Sequence of chain 1.A:
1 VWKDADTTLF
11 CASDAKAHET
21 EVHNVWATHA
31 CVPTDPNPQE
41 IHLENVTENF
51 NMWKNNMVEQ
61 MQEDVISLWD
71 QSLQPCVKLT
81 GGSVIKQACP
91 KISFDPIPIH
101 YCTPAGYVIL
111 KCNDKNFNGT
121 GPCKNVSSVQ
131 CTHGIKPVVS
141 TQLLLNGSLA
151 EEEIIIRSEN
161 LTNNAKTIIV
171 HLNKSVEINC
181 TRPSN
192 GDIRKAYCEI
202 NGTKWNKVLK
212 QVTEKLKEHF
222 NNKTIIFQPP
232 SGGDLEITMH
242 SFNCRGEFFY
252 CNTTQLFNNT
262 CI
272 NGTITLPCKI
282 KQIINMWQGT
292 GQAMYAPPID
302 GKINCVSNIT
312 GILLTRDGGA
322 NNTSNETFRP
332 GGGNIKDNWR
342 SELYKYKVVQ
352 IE

The small molecule below binds the protein below.
Small molecule (SMILES): CC(=O)N[C@@H]1[C@@H](O)[C@H](O)[C@@H](CO)O[C@H]1O

Binding-site contacts:
Ligand atom O3 contacts residue ASN223 of chain 1.A at 4.4 Å.
Ligand atom C8 contacts residue LYS218 of chain 1.A at 4.0 Å.
Ligand atom C3 contacts residue ASN223 of chain 1.A at 3.5 Å.
Ligand atom C8 contacts residue ASN223 of chain 1.A at 4.1 Å.
Ligand atom O7 contacts residue ASN222 of chain 1.A at 3.3 Å (h-bond).
Ligand atom C8 contacts residue GLU219 of chain 1.A at 3.7 Å.
Ligand atom C1 contacts residue ASN223 of chain 1.A at 1.4 Å.
Ligand atom N2 contacts residue ASN223 of chain 1.A at 2.6 Å (h-bond).
Ligand atom C7 contacts residue ASN222 of chain 1.A at 4.0 Å.
Ligand atom C7 contacts residue ASN223 of chain 1.A at 2.9 Å.
Ligand atom O5 contacts residue ASN223 of chain 1.A at 2.4 Å (h-bond).
Ligand atom C8 contacts residue ASN222 of chain 1.A at 3.6 Å.
Ligand atom C5 contacts residue ASN223 of chain 1.A at 3.6 Å.
Ligand atom C2 contacts residue ASN223 of chain 1.A at 2.1 Å.
Ligand atom O7 contacts residue ASN223 of chain 1.A at 2.8 Å (h-bond).
Ligand atom C4 contacts residue ASN223 of chain 1.A at 4.0 Å.